Sequence of chain 40.C:
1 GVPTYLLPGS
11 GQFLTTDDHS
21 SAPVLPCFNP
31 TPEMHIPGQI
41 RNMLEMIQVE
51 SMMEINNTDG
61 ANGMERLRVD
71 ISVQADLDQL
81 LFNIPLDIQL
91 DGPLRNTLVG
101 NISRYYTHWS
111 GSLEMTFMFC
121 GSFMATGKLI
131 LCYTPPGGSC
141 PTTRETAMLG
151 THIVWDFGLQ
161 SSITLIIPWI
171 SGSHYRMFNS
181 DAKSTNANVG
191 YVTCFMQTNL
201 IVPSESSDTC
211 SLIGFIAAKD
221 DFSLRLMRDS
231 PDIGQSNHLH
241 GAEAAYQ

Sequence of chain 36.C:
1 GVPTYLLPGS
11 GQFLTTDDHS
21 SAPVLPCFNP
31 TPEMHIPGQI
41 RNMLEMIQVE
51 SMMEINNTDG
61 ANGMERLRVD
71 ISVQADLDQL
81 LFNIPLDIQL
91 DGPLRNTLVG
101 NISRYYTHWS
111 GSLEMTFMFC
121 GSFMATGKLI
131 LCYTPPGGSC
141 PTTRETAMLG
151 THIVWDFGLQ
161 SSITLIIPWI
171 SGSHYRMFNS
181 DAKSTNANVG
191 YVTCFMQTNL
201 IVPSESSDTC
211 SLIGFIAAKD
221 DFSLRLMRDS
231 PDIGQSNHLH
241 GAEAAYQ

Sequence of chain 40.A:
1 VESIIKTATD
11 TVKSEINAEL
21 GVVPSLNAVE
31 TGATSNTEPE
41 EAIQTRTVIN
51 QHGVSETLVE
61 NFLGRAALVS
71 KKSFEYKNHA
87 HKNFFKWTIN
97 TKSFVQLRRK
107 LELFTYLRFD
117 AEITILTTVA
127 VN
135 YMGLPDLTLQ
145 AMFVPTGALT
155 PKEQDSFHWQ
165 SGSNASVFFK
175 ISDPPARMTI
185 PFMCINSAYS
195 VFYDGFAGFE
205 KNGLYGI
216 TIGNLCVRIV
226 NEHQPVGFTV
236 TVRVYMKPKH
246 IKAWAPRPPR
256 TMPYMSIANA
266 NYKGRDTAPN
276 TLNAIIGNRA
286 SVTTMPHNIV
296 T

Binding-site contacts:
Ligand atom CM6 contacts residue TRP93 of chain 40.A at 3.7 Å (hydrophobic).
Ligand atom F1 contacts residue VAL171 of chain 40.A at 3.8 Å.
Ligand atom N2 contacts residue THR97 of chain 40.A at 3.8 Å.
Ligand atom CM2 contacts residue PHE147 of chain 40.A at 3.8 Å (hydrophobic).
Ligand atom N1A contacts residue LEU220 of chain 40.A at 3.3 Å.
Ligand atom F2 contacts residue VAL171 of chain 40.A at 3.9 Å.
Ligand atom CM2 contacts residue ILE95 of chain 40.A at 4.0 Å (hydrophobic).
Ligand atom CM2 contacts residue ILE217 of chain 40.A at 3.4 Å (hydrophobic).
Ligand atom CM6 contacts residue ILE119 of chain 40.A at 4.0 Å (hydrophobic).
Ligand atom C2B contacts residue ILE95 of chain 40.A at 3.8 Å (hydrophobic).
Ligand atom F3 contacts residue PHE147 of chain 40.A at 3.5 Å.
Ligand atom C5B contacts residue ILE119 of chain 40.A at 3.9 Å (hydrophobic).
Ligand atom O1 contacts residue THR97 of chain 40.A at 3.8 Å.
Ligand atom C2A contacts residue LEU220 of chain 40.A at 3.8 Å (hydrophobic).
Ligand atom F3 contacts residue VAL24 of chain 40.C at 3.3 Å.
Ligand atom C6B contacts residue ILE119 of chain 40.A at 3.8 Å (hydrophobic).
Ligand atom F3 contacts residue ALA169 of chain 40.A at 3.7 Å.
Ligand atom C1C contacts residue TYR193 of chain 40.A at 3.9 Å (hydrophobic).
Ligand atom F1 contacts residue MET182 of chain 40.A at 3.2 Å.
Ligand atom N1A contacts residue ILE119 of chain 40.A at 3.8 Å.
Ligand atom C5 contacts residue TYR193 of chain 40.A at 4.0 Å (hydrophobic).
Ligand atom N3A contacts residue ILE184 of chain 40.A at 3.9 Å.
Ligand atom O1A contacts residue LEU220 of chain 40.A at 3.4 Å.
Ligand atom C6B contacts residue ILE95 of chain 40.A at 4.0 Å (hydrophobic).
Ligand atom N2 contacts residue PHE115 of chain 40.A at 3.7 Å.
Ligand atom C3A contacts residue LEU220 of chain 40.A at 4.0 Å (hydrophobic).
Ligand atom F2 contacts residue ALA145 of chain 40.A at 2.8 Å.
Ligand atom CM2 contacts residue ILE184 of chain 40.A at 3.8 Å (hydrophobic).
Ligand atom F2 contacts residue PHE147 of chain 40.A at 3.8 Å.
Ligand atom O1A contacts residue ILE121 of chain 40.A at 3.8 Å.
Ligand atom F2 contacts residue ALA169 of chain 40.A at 3.6 Å.
Ligand atom O1B contacts residue ILE119 of chain 40.A at 3.9 Å.
Ligand atom O1 contacts residue PHE115 of chain 40.A at 3.4 Å.
Ligand atom C4 contacts residue ILE217 of chain 40.A at 4.0 Å (hydrophobic).
Ligand atom C4 contacts residue TYR193 of chain 40.A at 3.9 Å (hydrophobic).
Ligand atom CM6 contacts residue ILE95 of chain 40.A at 3.9 Å (hydrophobic).
Ligand atom C1B contacts residue ILE95 of chain 40.A at 3.6 Å (hydrophobic).
Ligand atom C3B contacts residue ILE184 of chain 40.A at 3.5 Å (hydrophobic).
Ligand atom C2B contacts residue ILE184 of chain 40.A at 3.8 Å (hydrophobic).
Ligand atom N3A contacts residue PHE147 of chain 40.A at 3.9 Å.

The protein below binds the small molecule below.
Small molecule (SMILES): Cc1cc(CCCOc2c(C)cc(-c3noc(C(F)(F)F)n3)cc2C)on1